Binding-site contacts:
Ligand atom OP2 contacts residue LYS942 of chain 1.IA at 3.9 Å.
Ligand atom OP1 contacts residue GLN468 of chain 1.IA at 3.7 Å.
Ligand atom CA' contacts residue MG1 of chain 1.LB at 3.2 Å.
Ligand atom N1 contacts residue W0F1 of chain 1.MB at 3.5 Å.
Ligand atom O5' contacts residue LYS942 of chain 1.IA at 3.6 Å (salt-bridge).
Ligand atom C2 contacts residue W0F1 of chain 1.MB at 3.8 Å.
Ligand atom CA' contacts residue ARG460 of chain 1.HA at 3.4 Å.
Ligand atom C2' contacts residue W0F1 of chain 1.MB at 3.3 Å.
Ligand atom CA' contacts residue ASP499 of chain 1.HA at 3.7 Å.
Ligand atom OP1 contacts residue LYS942 of chain 1.IA at 2.9 Å (salt-bridge).
Ligand atom O3' contacts residue MG1 of chain 1.LB at 3.0 Å.
Ligand atom C4 contacts residue W0F1 of chain 1.MB at 3.6 Å.
Ligand atom OP1 contacts residue GLN731 of chain 1.IA at 2.8 Å (h-bond).
Ligand atom C5 contacts residue W0F1 of chain 1.MB at 3.6 Å.
Ligand atom P contacts residue GLN731 of chain 1.IA at 3.4 Å.
Ligand atom C3' contacts residue W0F1 of chain 1.MB at 3.8 Å.
Ligand atom C2' contacts residue ARG460 of chain 1.HA at 3.8 Å.
Ligand atom OP2 contacts residue GLU516 of chain 1.IA at 3.9 Å.
Ligand atom O3' contacts residue ARG460 of chain 1.HA at 3.7 Å.
Ligand atom O2' contacts residue LYS1058 of chain 1.IA at 3.4 Å (salt-bridge).
Ligand atom OP1 contacts residue LYS934 of chain 1.IA at 3.2 Å (salt-bridge).
Ligand atom O6 contacts residue W0F1 of chain 1.MB at 3.0 Å (h-bond).
Ligand atom C5' contacts residue GLN468 of chain 1.IA at 3.5 Å.
Ligand atom O2' contacts residue LYS1052 of chain 1.IA at 3.4 Å (salt-bridge).
Ligand atom O3' contacts residue ASP499 of chain 1.HA at 3.0 Å (salt-bridge).
Ligand atom O3' contacts residue GLN468 of chain 1.IA at 3.6 Å (h-bond).
Ligand atom P contacts residue LYS942 of chain 1.IA at 3.5 Å.
Ligand atom O2' contacts residue ASP499 of chain 1.HA at 3.9 Å.
Ligand atom N9 contacts residue W0F1 of chain 1.MB at 3.9 Å.
Ligand atom OP1 contacts residue GLU516 of chain 1.IA at 3.5 Å (salt-bridge).
Ligand atom O2' contacts residue ARG460 of chain 1.HA at 2.5 Å (salt-bridge).
Ligand atom CA' contacts residue W0F1 of chain 1.MB at 3.3 Å.
Ligand atom N2 contacts residue W0F1 of chain 1.MB at 3.9 Å.
Ligand atom N7 contacts residue W0F1 of chain 1.MB at 3.8 Å.
Ligand atom N3 contacts residue W0F1 of chain 1.MB at 3.8 Å.
Ligand atom C5' contacts residue HIS1053 of chain 1.IA at 3.5 Å.
Ligand atom C6 contacts residue W0F1 of chain 1.MB at 3.3 Å.
Ligand atom O3' contacts residue GLN731 of chain 1.IA at 2.8 Å (h-bond).
Ligand atom C4' contacts residue HIS1053 of chain 1.IA at 3.6 Å.
Ligand atom O2' contacts residue W0F1 of chain 1.MB at 3.7 Å.

Sequence of chain 1.IA:
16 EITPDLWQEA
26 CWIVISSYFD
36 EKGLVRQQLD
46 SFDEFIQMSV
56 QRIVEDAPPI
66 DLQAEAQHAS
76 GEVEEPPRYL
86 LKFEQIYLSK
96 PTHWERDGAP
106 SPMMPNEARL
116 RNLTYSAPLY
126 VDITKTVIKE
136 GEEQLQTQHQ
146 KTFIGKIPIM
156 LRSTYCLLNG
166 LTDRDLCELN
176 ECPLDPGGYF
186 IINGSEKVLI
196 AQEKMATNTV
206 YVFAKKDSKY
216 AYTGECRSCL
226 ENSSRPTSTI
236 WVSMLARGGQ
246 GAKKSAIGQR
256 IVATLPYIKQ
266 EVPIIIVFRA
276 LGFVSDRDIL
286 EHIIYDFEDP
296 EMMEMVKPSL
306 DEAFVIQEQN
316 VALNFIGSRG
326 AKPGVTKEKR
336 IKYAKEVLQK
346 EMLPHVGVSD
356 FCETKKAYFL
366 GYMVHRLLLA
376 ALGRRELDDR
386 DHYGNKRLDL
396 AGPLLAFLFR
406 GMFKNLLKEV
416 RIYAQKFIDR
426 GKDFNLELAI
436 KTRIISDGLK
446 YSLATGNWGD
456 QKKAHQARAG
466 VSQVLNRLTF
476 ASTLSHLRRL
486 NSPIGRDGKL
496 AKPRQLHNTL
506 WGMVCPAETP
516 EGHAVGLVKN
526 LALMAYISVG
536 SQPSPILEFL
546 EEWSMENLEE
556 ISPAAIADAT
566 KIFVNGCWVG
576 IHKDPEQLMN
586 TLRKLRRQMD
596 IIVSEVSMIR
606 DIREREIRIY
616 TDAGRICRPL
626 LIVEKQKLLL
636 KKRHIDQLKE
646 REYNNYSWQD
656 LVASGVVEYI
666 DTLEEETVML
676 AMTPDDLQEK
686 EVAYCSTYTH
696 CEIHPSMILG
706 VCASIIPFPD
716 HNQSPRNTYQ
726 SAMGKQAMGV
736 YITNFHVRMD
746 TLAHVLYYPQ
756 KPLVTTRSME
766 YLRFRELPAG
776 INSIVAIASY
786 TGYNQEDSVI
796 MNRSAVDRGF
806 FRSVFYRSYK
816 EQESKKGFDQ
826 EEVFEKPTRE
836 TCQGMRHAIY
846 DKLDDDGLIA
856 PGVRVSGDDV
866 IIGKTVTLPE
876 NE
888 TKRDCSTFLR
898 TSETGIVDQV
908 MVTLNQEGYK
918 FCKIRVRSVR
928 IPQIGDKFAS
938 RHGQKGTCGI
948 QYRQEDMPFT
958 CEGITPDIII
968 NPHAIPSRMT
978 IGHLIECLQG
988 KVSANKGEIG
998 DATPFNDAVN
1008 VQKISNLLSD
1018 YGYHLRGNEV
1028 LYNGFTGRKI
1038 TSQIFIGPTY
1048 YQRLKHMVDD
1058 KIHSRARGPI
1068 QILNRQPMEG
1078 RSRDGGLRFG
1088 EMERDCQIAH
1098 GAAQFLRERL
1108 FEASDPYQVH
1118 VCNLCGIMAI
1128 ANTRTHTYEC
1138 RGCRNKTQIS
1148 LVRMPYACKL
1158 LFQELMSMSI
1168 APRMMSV

This small molecule binds to this protein.
Small molecule (SMILES): CO[C@H]1[C@@H](O)[C@H](n2cnc3c(=O)[nH]c(N)nc32)O[C@@H]1CO[P](=O)(O)O[C@H]1[C@@H](O)[C@H](n2cnc3c(N)ncnc32)O[C@@H]1CO[P](=O)(O)O[C@H]1[C@@H](O)[C@H](n2cnc3c(N)ncnc32)O[C@@H]1CO[P](=O)(O)O[C@H]1[C@@H](O)[C@H](n2ccc(N)nc2=O)O[C@@H]1CO[P](=O)(O)O[C@H]1[C@@H](O)[C@H](n2ccc(=O)[nH]c2=O)O[C@@H]1CO[P](=O)(O)O[C@H]1[C@@H](O)[C@H](n2cnc3c(N)ncnc32)O[C@@H]1CO[P](=O)(O)O[P](=O)(O)OP(=O)(O)O

Sequence of chain 1.HA:
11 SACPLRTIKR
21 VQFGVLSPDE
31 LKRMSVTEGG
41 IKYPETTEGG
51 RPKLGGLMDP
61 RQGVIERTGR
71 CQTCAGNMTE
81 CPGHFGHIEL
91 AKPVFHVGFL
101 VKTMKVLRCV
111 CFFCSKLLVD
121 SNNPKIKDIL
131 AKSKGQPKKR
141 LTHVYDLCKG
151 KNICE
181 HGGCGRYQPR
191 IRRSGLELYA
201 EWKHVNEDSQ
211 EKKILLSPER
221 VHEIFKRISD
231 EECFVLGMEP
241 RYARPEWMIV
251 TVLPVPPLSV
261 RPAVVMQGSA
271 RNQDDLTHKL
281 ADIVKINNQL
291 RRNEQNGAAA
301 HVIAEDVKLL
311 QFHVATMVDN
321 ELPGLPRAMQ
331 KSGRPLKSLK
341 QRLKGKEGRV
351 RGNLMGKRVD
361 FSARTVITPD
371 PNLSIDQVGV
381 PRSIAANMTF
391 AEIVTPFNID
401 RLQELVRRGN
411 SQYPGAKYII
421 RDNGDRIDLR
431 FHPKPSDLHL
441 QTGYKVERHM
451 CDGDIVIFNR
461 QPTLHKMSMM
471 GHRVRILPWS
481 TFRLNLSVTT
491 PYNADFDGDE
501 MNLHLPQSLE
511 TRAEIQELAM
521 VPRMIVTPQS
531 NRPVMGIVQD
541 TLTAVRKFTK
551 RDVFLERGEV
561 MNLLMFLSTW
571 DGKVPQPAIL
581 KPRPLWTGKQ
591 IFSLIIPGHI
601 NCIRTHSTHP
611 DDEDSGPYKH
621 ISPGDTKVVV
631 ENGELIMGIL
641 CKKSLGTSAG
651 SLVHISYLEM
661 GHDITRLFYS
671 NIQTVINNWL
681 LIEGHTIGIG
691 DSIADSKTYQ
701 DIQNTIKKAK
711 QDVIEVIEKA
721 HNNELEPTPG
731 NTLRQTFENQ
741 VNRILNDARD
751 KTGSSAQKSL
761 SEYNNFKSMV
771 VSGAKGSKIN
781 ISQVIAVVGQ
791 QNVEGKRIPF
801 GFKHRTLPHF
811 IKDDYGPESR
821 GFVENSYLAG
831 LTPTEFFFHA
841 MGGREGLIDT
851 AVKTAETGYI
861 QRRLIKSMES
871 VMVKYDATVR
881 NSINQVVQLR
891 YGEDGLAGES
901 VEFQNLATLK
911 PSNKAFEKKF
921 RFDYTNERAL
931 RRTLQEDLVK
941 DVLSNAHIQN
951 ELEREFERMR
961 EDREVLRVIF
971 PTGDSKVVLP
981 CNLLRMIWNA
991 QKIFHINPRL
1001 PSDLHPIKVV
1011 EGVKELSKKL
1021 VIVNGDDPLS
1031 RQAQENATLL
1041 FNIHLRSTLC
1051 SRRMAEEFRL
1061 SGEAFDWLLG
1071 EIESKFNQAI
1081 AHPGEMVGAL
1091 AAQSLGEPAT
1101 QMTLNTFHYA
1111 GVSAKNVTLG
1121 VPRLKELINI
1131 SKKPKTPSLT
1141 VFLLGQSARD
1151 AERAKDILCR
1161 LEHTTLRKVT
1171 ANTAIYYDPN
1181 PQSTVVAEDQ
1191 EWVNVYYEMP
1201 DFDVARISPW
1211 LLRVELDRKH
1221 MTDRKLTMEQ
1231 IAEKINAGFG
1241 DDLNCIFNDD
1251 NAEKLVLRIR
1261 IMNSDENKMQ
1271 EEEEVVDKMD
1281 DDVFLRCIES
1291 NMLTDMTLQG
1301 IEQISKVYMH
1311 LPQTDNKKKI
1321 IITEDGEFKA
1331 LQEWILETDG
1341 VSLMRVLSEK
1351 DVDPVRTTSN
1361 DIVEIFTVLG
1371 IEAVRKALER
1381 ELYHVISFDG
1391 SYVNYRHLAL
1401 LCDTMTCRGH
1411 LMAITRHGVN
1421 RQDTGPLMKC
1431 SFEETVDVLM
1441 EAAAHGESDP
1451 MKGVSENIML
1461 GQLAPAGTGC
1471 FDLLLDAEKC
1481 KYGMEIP